This protein binds this small molecule.
Small molecule (SMILES): OC[C@H]1O[C@H](O[C@H]2[C@H](O)[C@@H](O)[C@@H](O)O[C@@H]2CO)[C@H](O)[C@@H](O)[C@@H]1O

Sequence of chain 1.D:
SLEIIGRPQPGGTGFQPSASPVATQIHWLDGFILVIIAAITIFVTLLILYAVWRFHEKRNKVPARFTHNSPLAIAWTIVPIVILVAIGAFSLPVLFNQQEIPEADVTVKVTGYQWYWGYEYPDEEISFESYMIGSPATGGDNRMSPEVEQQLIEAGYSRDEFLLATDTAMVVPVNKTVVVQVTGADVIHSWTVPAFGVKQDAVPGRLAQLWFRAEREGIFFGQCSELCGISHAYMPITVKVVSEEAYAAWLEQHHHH

Binding-site contacts:
Ligand atom C5 contacts residue PRO93 of chain 1.D at 4.3 Å (hydrophobic).
Ligand atom C6 contacts residue PRO93 of chain 1.D at 3.8 Å (hydrophobic).
Ligand atom C3 contacts residue GLU100 of chain 1.D at 3.8 Å.
Ligand atom O3 contacts residue GLU100 of chain 1.D at 2.8 Å (salt-bridge).
Ligand atom O2 contacts residue GLU100 of chain 1.D at 3.7 Å.
Ligand atom O3 contacts residue PHE96 of chain 1.D at 4.2 Å.
Ligand atom O4 contacts residue ASN97 of chain 1.D at 3.9 Å.
Ligand atom O4 contacts residue PHE96 of chain 1.D at 3.8 Å.
Ligand atom O2 contacts residue PHE96 of chain 1.D at 3.8 Å.
Ligand atom C6 contacts residue LEU92 of chain 1.D at 4.4 Å (hydrophobic).
Ligand atom C5 contacts residue PHE96 of chain 1.D at 4.3 Å (hydrophobic).
Ligand atom C2 contacts residue PHE96 of chain 1.D at 4.5 Å (hydrophobic).
Ligand atom C2 contacts residue GLU100 of chain 1.D at 4.3 Å.
Ligand atom O4 contacts residue PRO93 of chain 1.D at 3.5 Å (h-bond).
Ligand atom O1 contacts residue PHE96 of chain 1.D at 3.3 Å.
Ligand atom O6 contacts residue PRO93 of chain 1.D at 3.6 Å.
Ligand atom C3 contacts residue PHE96 of chain 1.D at 3.7 Å (hydrophobic).
Ligand atom C4 contacts residue PHE96 of chain 1.D at 4.4 Å (hydrophobic).